Binding-site contacts:
Ligand atom N contacts residue PHE197 of chain 1.A at 3.0 Å.
Ligand atom OE1 contacts residue MET190 of chain 1.A at 3.8 Å.
Ligand atom CB contacts residue MET190 of chain 1.A at 4.1 Å (hydrophobic).
Ligand atom CD contacts residue TYR71 of chain 1.A at 3.4 Å (hydrophobic).
Ligand atom NE2 contacts residue TYR71 of chain 1.A at 2.6 Å (h-bond).
Ligand atom N contacts residue TYR142 of chain 1.A at 4.4 Å.
Ligand atom C contacts residue TRP224 of chain 1.A at 4.0 Å (hydrophobic).
Ligand atom CB contacts residue SER189 of chain 1.A at 4.3 Å.
Ligand atom N contacts residue TRP224 of chain 1.A at 4.0 Å.
Ligand atom CB contacts residue TYR142 of chain 1.A at 4.0 Å (hydrophobic).
Ligand atom CD contacts residue LYS138 of chain 1.A at 3.9 Å.
Ligand atom OE1 contacts residue ALA223 of chain 1.A at 4.2 Å.
Ligand atom OE1 contacts residue TYR71 of chain 1.A at 3.4 Å (h-bond).
Ligand atom CG contacts residue TYR142 of chain 1.A at 4.2 Å (hydrophobic).
Ligand atom OE1 contacts residue SER189 of chain 1.A at 2.7 Å (h-bond).
Ligand atom OE1 contacts residue GLU65 of chain 1.A at 4.1 Å.
Ligand atom OE1 contacts residue LYS138 of chain 1.A at 2.7 Å (salt-bridge).
Ligand atom CG contacts residue TRP224 of chain 1.A at 4.1 Å (hydrophobic).
Ligand atom O contacts residue LEU225 of chain 1.A at 2.6 Å (h-bond).
Ligand atom CG contacts residue ALA223 of chain 1.A at 3.1 Å (hydrophobic).
Ligand atom CD contacts residue TYR142 of chain 1.A at 3.6 Å (hydrophobic).
Ligand atom NE2 contacts residue ALA223 of chain 1.A at 3.5 Å (h-bond).
Ligand atom N contacts residue MET190 of chain 1.A at 4.1 Å.
Ligand atom CG contacts residue SER189 of chain 1.A at 4.1 Å.
Ligand atom CA contacts residue TRP224 of chain 1.A at 3.5 Å (hydrophobic).
Ligand atom CB contacts residue TRP224 of chain 1.A at 4.0 Å (hydrophobic).
Ligand atom O contacts residue TRP224 of chain 1.A at 3.5 Å.
Ligand atom N contacts residue SER193 of chain 1.A at 3.9 Å.
Ligand atom CD contacts residue SER189 of chain 1.A at 3.6 Å.
Ligand atom OE1 contacts residue TYR142 of chain 1.A at 3.4 Å.
Ligand atom CA contacts residue PHE197 of chain 1.A at 4.4 Å (hydrophobic).
Ligand atom C contacts residue LEU225 of chain 1.A at 3.4 Å (hydrophobic).
Ligand atom NE2 contacts residue LYS138 of chain 1.A at 4.3 Å.
Ligand atom CD contacts residue ALA223 of chain 1.A at 3.4 Å (hydrophobic).
Ligand atom CG contacts residue LEU225 of chain 1.A at 4.4 Å (hydrophobic).
Ligand atom NE2 contacts residue TYR142 of chain 1.A at 3.0 Å.

This protein binds this small molecule.
Small molecule (SMILES): NC(=O)CC[C@H](N)C(=O)O

Sequence of chain 1.A:
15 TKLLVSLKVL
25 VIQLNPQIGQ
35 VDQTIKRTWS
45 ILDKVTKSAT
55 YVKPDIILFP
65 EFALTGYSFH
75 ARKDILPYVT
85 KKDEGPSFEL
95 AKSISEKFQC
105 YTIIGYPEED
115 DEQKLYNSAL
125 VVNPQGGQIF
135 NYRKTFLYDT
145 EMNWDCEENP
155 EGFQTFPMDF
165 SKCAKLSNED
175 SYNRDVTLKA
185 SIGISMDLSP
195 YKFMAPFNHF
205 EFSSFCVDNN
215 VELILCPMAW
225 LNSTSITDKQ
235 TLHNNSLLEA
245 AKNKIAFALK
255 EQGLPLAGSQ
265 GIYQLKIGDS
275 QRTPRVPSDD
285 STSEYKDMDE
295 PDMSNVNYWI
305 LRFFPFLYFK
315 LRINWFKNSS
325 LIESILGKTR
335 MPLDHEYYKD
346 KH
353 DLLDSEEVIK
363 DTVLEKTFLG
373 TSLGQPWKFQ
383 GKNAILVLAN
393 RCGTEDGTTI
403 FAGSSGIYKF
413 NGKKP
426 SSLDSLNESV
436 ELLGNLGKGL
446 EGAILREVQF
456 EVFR